Sequence of chain 2.E:
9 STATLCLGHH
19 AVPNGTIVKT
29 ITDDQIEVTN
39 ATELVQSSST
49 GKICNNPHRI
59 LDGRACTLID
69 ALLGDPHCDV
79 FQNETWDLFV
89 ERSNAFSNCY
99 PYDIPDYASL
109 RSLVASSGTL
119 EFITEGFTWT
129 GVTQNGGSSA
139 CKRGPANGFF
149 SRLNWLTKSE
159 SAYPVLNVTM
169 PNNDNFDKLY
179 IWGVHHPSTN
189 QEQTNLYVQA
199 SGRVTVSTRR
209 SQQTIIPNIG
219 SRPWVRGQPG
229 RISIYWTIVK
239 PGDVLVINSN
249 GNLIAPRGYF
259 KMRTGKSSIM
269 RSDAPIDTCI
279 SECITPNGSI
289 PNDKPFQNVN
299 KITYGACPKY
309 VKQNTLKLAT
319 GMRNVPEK

A protein and the small-molecule ligand that binds it are described below.
Small molecule (SMILES): CC(=O)N[C@@H]1[C@@H](O)[C@H](O)[C@@H](CO)O[C@H]1O

Binding-site contacts:
Ligand atom C1 contacts residue ALA39 of chain 2.E at 3.2 Å (hydrophobic).
Ligand atom C5 contacts residue ALA39 of chain 2.E at 4.1 Å (hydrophobic).
Ligand atom C6 contacts residue THR24 of chain 2.E at 2.5 Å.
Ligand atom C4 contacts residue ALA39 of chain 2.E at 3.6 Å (hydrophobic).
Ligand atom C2 contacts residue ASN38 of chain 2.E at 2.5 Å.
Ligand atom O6 contacts residue ALA39 of chain 2.E at 3.2 Å (h-bond).
Ligand atom C6 contacts residue ALA39 of chain 2.E at 4.3 Å (hydrophobic).
Ligand atom N2 contacts residue ALA39 of chain 2.E at 4.0 Å.
Ligand atom C4 contacts residue THR24 of chain 2.E at 4.5 Å.
Ligand atom O5 contacts residue THR37 of chain 2.E at 4.3 Å.
Ligand atom N2 contacts residue ASN38 of chain 2.E at 3.1 Å (h-bond).
Ligand atom C7 contacts residue ALA39 of chain 2.E at 4.4 Å (hydrophobic).
Ligand atom C5 contacts residue THR24 of chain 2.E at 3.2 Å.
Ligand atom C5 contacts residue ASN38 of chain 2.E at 3.7 Å.
Ligand atom C4 contacts residue ASN38 of chain 2.E at 4.0 Å.
Ligand atom C3 contacts residue ALA39 of chain 2.E at 3.8 Å (hydrophobic).
Ligand atom O3 contacts residue ALA39 of chain 2.E at 4.0 Å.
Ligand atom C7 contacts residue ASN38 of chain 2.E at 4.1 Å.
Ligand atom O6 contacts residue THR24 of chain 2.E at 2.8 Å.
Ligand atom O5 contacts residue ASN38 of chain 2.E at 2.4 Å (h-bond).
Ligand atom O6 contacts residue ASN38 of chain 2.E at 4.2 Å.
Ligand atom C3 contacts residue ASN38 of chain 2.E at 3.8 Å.
Ligand atom O7 contacts residue ALA39 of chain 2.E at 4.1 Å.
Ligand atom O7 contacts residue ASN38 of chain 2.E at 4.3 Å.
Ligand atom O5 contacts residue ALA39 of chain 2.E at 3.2 Å (h-bond).
Ligand atom O5 contacts residue THR24 of chain 2.E at 3.0 Å (h-bond).
Ligand atom C2 contacts residue ALA39 of chain 2.E at 2.9 Å (hydrophobic).
Ligand atom C1 contacts residue THR24 of chain 2.E at 4.4 Å.
Ligand atom C1 contacts residue ASN38 of chain 2.E at 1.5 Å.